Binding-site contacts:
Ligand atom O8 contacts residue ALA146 of chain 27.A at 3.3 Å.
Ligand atom C11 contacts residue ARG143 of chain 27.A at 4.0 Å.
Ligand atom N5 contacts residue TYR250 of chain 26.A at 4.4 Å.
Ligand atom N5 contacts residue TYR145 of chain 27.A at 2.6 Å (h-bond).
Ligand atom C1 contacts residue PRO252 of chain 26.A at 4.0 Å (hydrophobic).
Ligand atom C5 contacts residue TYR145 of chain 27.A at 3.3 Å (hydrophobic).
Ligand atom O4 contacts residue TYR250 of chain 26.A at 3.4 Å.
Ligand atom O1A contacts residue ALA146 of chain 27.A at 3.2 Å.
Ligand atom C6 contacts residue TYR145 of chain 27.A at 3.4 Å (hydrophobic).
Ligand atom C8 contacts residue ALA146 of chain 27.A at 4.5 Å (hydrophobic).
Ligand atom O1B contacts residue ALA146 of chain 27.A at 4.3 Å.
Ligand atom C11 contacts residue TYR250 of chain 26.A at 3.7 Å (hydrophobic).
Ligand atom C1 contacts residue ALA146 of chain 27.A at 4.0 Å (hydrophobic).
Ligand atom O4 contacts residue ASN251 of chain 26.A at 4.1 Å.
Ligand atom O1B contacts residue SER147 of chain 27.A at 2.7 Å (h-bond).
Ligand atom O4 contacts residue PRO252 of chain 26.A at 3.6 Å.
Ligand atom C9 contacts residue TYR145 of chain 27.A at 4.4 Å (hydrophobic).
Ligand atom C1 contacts residue SER147 of chain 27.A at 3.6 Å.
Ligand atom C4 contacts residue PRO252 of chain 26.A at 3.7 Å (hydrophobic).
Ligand atom O10 contacts residue TYR250 of chain 26.A at 2.8 Å (h-bond).
Ligand atom O1B contacts residue PRO252 of chain 26.A at 3.3 Å.
Ligand atom C3 contacts residue PRO252 of chain 26.A at 3.8 Å (hydrophobic).
Ligand atom C10 contacts residue TYR145 of chain 27.A at 3.6 Å (hydrophobic).
Ligand atom O1A contacts residue SER147 of chain 27.A at 3.1 Å (h-bond).
Ligand atom O4 contacts residue TYR145 of chain 27.A at 4.2 Å.
Ligand atom C10 contacts residue TYR250 of chain 26.A at 3.5 Å (hydrophobic).
Ligand atom C6 contacts residue ALA146 of chain 27.A at 4.2 Å (hydrophobic).
Ligand atom C11 contacts residue TYR145 of chain 27.A at 3.7 Å (hydrophobic).
Ligand atom C4 contacts residue TYR145 of chain 27.A at 3.6 Å (hydrophobic).
Ligand atom C7 contacts residue TYR145 of chain 27.A at 3.9 Å (hydrophobic).
Ligand atom O1A contacts residue ASN148 of chain 27.A at 4.3 Å.

Sequence of chain 27.A:
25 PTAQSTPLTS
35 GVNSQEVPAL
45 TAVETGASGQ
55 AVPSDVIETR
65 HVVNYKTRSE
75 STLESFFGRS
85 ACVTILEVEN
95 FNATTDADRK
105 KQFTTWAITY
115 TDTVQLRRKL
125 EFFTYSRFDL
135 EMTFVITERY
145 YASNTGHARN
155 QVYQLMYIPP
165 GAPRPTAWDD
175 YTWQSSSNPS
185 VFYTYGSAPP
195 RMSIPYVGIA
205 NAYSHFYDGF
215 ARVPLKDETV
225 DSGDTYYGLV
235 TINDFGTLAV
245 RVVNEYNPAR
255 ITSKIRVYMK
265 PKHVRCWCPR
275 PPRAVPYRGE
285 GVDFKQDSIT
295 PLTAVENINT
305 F

Sequence of chain 26.A:
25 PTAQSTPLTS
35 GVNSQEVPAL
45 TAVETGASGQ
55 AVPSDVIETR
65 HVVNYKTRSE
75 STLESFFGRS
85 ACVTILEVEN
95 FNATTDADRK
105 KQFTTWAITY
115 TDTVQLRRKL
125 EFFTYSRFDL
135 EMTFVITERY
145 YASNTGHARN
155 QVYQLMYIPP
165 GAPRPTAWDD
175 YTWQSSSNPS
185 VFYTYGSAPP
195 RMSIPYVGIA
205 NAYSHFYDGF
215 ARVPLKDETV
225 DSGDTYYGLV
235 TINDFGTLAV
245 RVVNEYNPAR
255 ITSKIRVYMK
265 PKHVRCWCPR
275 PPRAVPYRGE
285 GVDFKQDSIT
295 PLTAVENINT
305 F

This small molecule binds to this protein.
Small molecule (SMILES): CC(=O)N[C@H]1[C@H]([C@H](O)[C@H](O)CO)O[C@@](O)(C(=O)O)C[C@@H]1O